A protein and the small-molecule ligand that binds it are described below.
Small molecule (SMILES): CC[C@H](N)C(=O)N[C@@H]1C(=O)N2[C@@H](CC[C@@H]1CO)CC[C@H]2C(=O)NC(c1ccccc1)c1ccccc1

Sequence of chain 1.D:
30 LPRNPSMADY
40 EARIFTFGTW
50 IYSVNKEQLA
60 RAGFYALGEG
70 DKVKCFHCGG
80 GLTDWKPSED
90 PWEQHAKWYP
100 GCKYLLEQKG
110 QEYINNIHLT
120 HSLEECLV

Binding-site contacts:
Ligand atom CAL contacts residue SER121 of chain 1.D at 3.5 Å.
Ligand atom CAI contacts residue HIS117 of chain 1.D at 3.3 Å.
Ligand atom OAF contacts residue GLU111 of chain 1.D at 2.9 Å (salt-bridge).
Ligand atom CAG contacts residue HIS117 of chain 1.D at 4.1 Å.
Ligand atom CBB contacts residue ASN114 of chain 1.D at 4.2 Å.
Ligand atom CBE contacts residue ASN114 of chain 1.D at 4.1 Å.
Ligand atom CAP contacts residue ASN114 of chain 1.D at 4.4 Å.
Ligand atom CAZ contacts residue ASN114 of chain 1.D at 4.1 Å.
Ligand atom CAN contacts residue GLN110 of chain 1.D at 4.4 Å.
Ligand atom CAG contacts residue PRO99 of chain 1.D at 4.2 Å (hydrophobic).
Ligand atom CAJ contacts residue ASN114 of chain 1.D at 3.0 Å.
Ligand atom CAP contacts residue LEU118 of chain 1.D at 3.8 Å (hydrophobic).
Ligand atom CAS contacts residue ASN114 of chain 1.D at 4.0 Å.
Ligand atom CAH contacts residue SER121 of chain 1.D at 2.9 Å.
Ligand atom CAG contacts residue ASN114 of chain 1.D at 4.1 Å.
Ligand atom CAG contacts residue GLN110 of chain 1.D at 4.0 Å.
Ligand atom OAD contacts residue LEU118 of chain 1.D at 4.3 Å.
Ligand atom CAM contacts residue HIS117 of chain 1.D at 3.6 Å.
Ligand atom CAT contacts residue LEU118 of chain 1.D at 4.2 Å (hydrophobic).
Ligand atom CAH contacts residue HIS117 of chain 1.D at 4.1 Å.
Ligand atom CAJ contacts residue GLN110 of chain 1.D at 3.4 Å.
Ligand atom CAL contacts residue HIS117 of chain 1.D at 3.5 Å.
Ligand atom CAN contacts residue ASN114 of chain 1.D at 3.1 Å.
Ligand atom CAK contacts residue SER121 of chain 1.D at 3.9 Å.
Ligand atom OAD contacts residue ASN114 of chain 1.D at 3.2 Å.
Ligand atom CAR contacts residue GLU111 of chain 1.D at 2.9 Å.
Ligand atom CAJ contacts residue ILE113 of chain 1.D at 4.2 Å (hydrophobic).
Ligand atom CBI contacts residue ASN114 of chain 1.D at 4.3 Å.
Ligand atom CAS contacts residue LEU118 of chain 1.D at 4.3 Å (hydrophobic).
Ligand atom CAI contacts residue ILE113 of chain 1.D at 4.2 Å (hydrophobic).
Ligand atom CBA contacts residue ASN114 of chain 1.D at 4.0 Å.
Ligand atom CBE contacts residue GLU111 of chain 1.D at 4.3 Å.
Ligand atom CAR contacts residue ASN114 of chain 1.D at 3.4 Å.
Ligand atom CAI contacts residue PRO99 of chain 1.D at 4.3 Å (hydrophobic).
Ligand atom CAU contacts residue LEU118 of chain 1.D at 4.2 Å (hydrophobic).
Ligand atom CAL contacts residue LEU118 of chain 1.D at 3.4 Å (hydrophobic).
Ligand atom CAG contacts residue ILE113 of chain 1.D at 3.5 Å (hydrophobic).
Ligand atom OAE contacts residue ASN114 of chain 1.D at 3.6 Å (h-bond).
Ligand atom CAP contacts residue HIS117 of chain 1.D at 3.6 Å.
Ligand atom CBC contacts residue HIS117 of chain 1.D at 4.2 Å.